This protein binds this small molecule.
Small molecule (SMILES): COc1cc(CCNC(=O)c2[nH]c(-c3c(F)cccc3F)nc(=O)c2O)ccn1

Binding-site contacts:
Ligand atom C01 contacts residue GLU46 of chain 2.A at 3.2 Å.
Ligand atom C28 contacts residue ALA40 of chain 2.A at 4.0 Å (hydrophobic).
Ligand atom C12 contacts residue GLU120 of chain 2.A at 3.6 Å.
Ligand atom O15 contacts residue GLU120 of chain 2.A at 2.9 Å (salt-bridge).
Ligand atom O15 contacts residue ILE121 of chain 2.A at 2.7 Å (h-bond).
Ligand atom O13 contacts residue MN1 of chain 2.C at 2.2 Å.
Ligand atom O15 contacts residue MN1 of chain 2.C at 1.8 Å.
Ligand atom C09 contacts residue GLU81 of chain 2.A at 3.7 Å.
Ligand atom C27 contacts residue ALA40 of chain 2.A at 4.0 Å (hydrophobic).
Ligand atom O13 contacts residue GLU120 of chain 2.A at 3.0 Å (salt-bridge).
Ligand atom N16 contacts residue MN1 of chain 2.C at 3.9 Å.
Ligand atom N29 contacts residue GLU46 of chain 2.A at 4.0 Å.
Ligand atom O10 contacts residue ASP109 of chain 2.A at 3.9 Å.
Ligand atom C14 contacts residue ILE121 of chain 2.A at 3.9 Å (hydrophobic).
Ligand atom N08 contacts residue MN1 of chain 2.D at 3.8 Å.
Ligand atom C24 contacts residue LYS54 of chain 2.A at 4.0 Å.
Ligand atom O13 contacts residue HIS61 of chain 2.A at 3.5 Å.
Ligand atom C14 contacts residue MN1 of chain 2.C at 2.5 Å.
Ligand atom O10 contacts residue MN1 of chain 2.D at 1.8 Å.
Ligand atom N16 contacts residue HIS61 of chain 2.A at 4.0 Å.
Ligand atom C12 contacts residue ASP109 of chain 2.A at 3.8 Å.
Ligand atom N29 contacts residue TYR44 of chain 2.A at 4.1 Å.
Ligand atom C12 contacts residue MN1 of chain 2.C at 2.7 Å.
Ligand atom C14 contacts residue GLU120 of chain 2.A at 3.6 Å.
Ligand atom C11 contacts residue MN1 of chain 2.D at 3.1 Å.
Ligand atom N16 contacts residue TYR131 of chain 2.A at 4.0 Å.
Ligand atom C14 contacts residue HIS61 of chain 2.A at 3.1 Å.
Ligand atom O13 contacts residue ASP109 of chain 2.A at 2.8 Å (salt-bridge).
Ligand atom C09 contacts residue MN1 of chain 2.D at 2.6 Å.
Ligand atom F26 contacts residue ILE58 of chain 2.A at 3.7 Å.
Ligand atom C12 contacts residue MN1 of chain 2.D at 2.8 Å.
Ligand atom O15 contacts residue ASP109 of chain 2.A at 3.9 Å.
Ligand atom O15 contacts residue HIS61 of chain 2.A at 2.6 Å (h-bond).
Ligand atom C01 contacts residue LYS54 of chain 2.A at 4.0 Å.
Ligand atom O13 contacts residue MN1 of chain 2.D at 2.0 Å.
Ligand atom O10 contacts residue GLU81 of chain 2.A at 3.3 Å (salt-bridge).
Ligand atom C23 contacts residue LYS54 of chain 2.A at 4.0 Å.
Ligand atom C03 contacts residue TYR44 of chain 2.A at 4.0 Å (hydrophobic).
Ligand atom O10 contacts residue LEU107 of chain 2.A at 3.8 Å.
Ligand atom C12 contacts residue HIS61 of chain 2.A at 3.5 Å.

Sequence of chain 2.A:
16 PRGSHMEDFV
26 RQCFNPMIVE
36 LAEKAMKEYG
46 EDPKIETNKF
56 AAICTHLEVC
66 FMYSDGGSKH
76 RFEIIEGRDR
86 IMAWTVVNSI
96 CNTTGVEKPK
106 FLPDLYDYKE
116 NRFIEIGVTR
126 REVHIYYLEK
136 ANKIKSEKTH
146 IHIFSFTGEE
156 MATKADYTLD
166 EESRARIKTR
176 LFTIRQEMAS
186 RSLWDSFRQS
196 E